Sequence of chain 1.A:
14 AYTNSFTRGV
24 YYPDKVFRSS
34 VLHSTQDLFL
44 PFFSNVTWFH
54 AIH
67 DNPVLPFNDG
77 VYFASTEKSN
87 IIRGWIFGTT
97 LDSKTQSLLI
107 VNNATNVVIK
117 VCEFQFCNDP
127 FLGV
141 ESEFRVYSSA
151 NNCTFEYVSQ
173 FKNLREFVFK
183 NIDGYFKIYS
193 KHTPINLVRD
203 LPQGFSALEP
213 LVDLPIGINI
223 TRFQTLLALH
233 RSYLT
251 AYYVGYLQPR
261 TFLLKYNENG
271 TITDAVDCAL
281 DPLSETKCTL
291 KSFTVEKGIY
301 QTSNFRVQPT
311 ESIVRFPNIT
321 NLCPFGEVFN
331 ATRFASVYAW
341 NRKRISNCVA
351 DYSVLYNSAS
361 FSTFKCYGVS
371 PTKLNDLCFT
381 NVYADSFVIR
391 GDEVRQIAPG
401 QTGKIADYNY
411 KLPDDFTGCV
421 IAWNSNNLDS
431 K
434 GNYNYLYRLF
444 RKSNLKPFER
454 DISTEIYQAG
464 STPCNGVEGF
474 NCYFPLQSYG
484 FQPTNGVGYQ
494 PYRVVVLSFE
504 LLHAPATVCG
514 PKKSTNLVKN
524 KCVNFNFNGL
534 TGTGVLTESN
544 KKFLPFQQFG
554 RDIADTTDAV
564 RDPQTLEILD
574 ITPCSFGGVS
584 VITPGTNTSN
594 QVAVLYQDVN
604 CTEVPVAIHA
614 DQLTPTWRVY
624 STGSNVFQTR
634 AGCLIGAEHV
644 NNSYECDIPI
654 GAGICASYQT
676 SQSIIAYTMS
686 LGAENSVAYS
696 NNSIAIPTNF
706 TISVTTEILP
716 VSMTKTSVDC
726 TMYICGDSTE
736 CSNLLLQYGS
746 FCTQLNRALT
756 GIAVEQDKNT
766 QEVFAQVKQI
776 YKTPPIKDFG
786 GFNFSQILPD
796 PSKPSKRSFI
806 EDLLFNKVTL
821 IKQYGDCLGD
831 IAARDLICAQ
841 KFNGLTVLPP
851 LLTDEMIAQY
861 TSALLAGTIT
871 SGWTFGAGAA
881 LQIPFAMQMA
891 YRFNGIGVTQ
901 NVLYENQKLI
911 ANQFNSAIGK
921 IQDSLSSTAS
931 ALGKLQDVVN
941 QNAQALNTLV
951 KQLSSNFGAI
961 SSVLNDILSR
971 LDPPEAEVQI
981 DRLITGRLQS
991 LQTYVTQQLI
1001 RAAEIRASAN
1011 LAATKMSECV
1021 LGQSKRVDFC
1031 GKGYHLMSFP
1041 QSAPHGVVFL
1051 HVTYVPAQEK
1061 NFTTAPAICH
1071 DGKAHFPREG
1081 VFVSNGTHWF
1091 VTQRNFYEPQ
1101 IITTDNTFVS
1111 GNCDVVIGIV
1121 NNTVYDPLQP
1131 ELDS

This small molecule binds to this protein.
Small molecule (SMILES): CC(=O)N[C@@H]1[C@@H](O)[C@H](O)[C@@H](CO)O[C@H]1O

Binding-site contacts:
Ligand atom N2 contacts residue ASN644 of chain 1.A at 2.9 Å (h-bond).
Ligand atom C8 contacts residue ASN644 of chain 1.A at 4.3 Å.
Ligand atom C1 contacts residue ASN644 of chain 1.A at 1.4 Å.
Ligand atom O7 contacts residue ASN644 of chain 1.A at 3.3 Å (h-bond).
Ligand atom C5 contacts residue ASN644 of chain 1.A at 3.7 Å.
Ligand atom C2 contacts residue ASN644 of chain 1.A at 2.5 Å.
Ligand atom C8 contacts residue VAL643 of chain 1.A at 4.3 Å (hydrophobic).
Ligand atom C8 contacts residue HIS642 of chain 1.A at 3.4 Å.
Ligand atom O5 contacts residue ASN644 of chain 1.A at 2.4 Å (h-bond).
Ligand atom C4 contacts residue ASN644 of chain 1.A at 4.3 Å.
Ligand atom C3 contacts residue ASN644 of chain 1.A at 3.8 Å.
Ligand atom C7 contacts residue ASN644 of chain 1.A at 3.3 Å.